Binding-site contacts:
Ligand atom C49 contacts residue ASP244 of chain 1.B at 3.7 Å.
Ligand atom C71 contacts residue THR88 of chain 1.B at 3.8 Å.
Ligand atom O42 contacts residue ASP48 of chain 1.B at 2.5 Å (salt-bridge).
Ligand atom O70 contacts residue GLN89 of chain 1.B at 3.0 Å (h-bond).
Ligand atom C29 contacts residue GLY29 of chain 1.B at 3.4 Å.
Ligand atom O54 contacts residue THR88 of chain 1.B at 3.0 Å (h-bond).
Ligand atom C44 contacts residue ASP244 of chain 1.B at 3.2 Å.
Ligand atom C10 contacts residue GLY246 of chain 1.B at 3.7 Å.
Ligand atom O42 contacts residue ASP244 of chain 1.B at 2.5 Å (salt-bridge).
Ligand atom C36 contacts residue GLN89 of chain 1.B at 3.4 Å.
Ligand atom C66 contacts residue PRO86 of chain 1.B at 3.7 Å (hydrophobic).
Ligand atom C63 contacts residue ILE142 of chain 1.B at 3.8 Å (hydrophobic).
Ligand atom C12 contacts residue GLY246 of chain 1.B at 3.6 Å.
Ligand atom C20 contacts residue TRP131 of chain 1.B at 3.8 Å (hydrophobic).
Ligand atom N55 contacts residue GLY50 of chain 1.B at 2.9 Å (h-bond).
Ligand atom C27 contacts residue GLY27 of chain 1.B at 3.5 Å.
Ligand atom C31 contacts residue GLY246 of chain 1.B at 3.6 Å.
Ligand atom O70 contacts residue THR88 of chain 1.B at 3.4 Å.
Ligand atom C49 contacts residue THR88 of chain 1.B at 3.7 Å.
Ligand atom C40 contacts residue ASP244 of chain 1.B at 3.4 Å.
Ligand atom C60 contacts residue GLY50 of chain 1.B at 3.6 Å.
Ligand atom C47 contacts residue GLY50 of chain 1.B at 3.6 Å.
Ligand atom C29 contacts residue GLN28 of chain 1.B at 3.5 Å.
Ligand atom C40 contacts residue ASP48 of chain 1.B at 3.6 Å.
Ligand atom O54 contacts residue TYR87 of chain 1.B at 3.2 Å.
Ligand atom O70 contacts residue TYR87 of chain 1.B at 3.6 Å.
Ligand atom C36 contacts residue TYR87 of chain 1.B at 3.8 Å (hydrophobic).
Ligand atom C53 contacts residue GLY50 of chain 1.B at 3.7 Å.
Ligand atom O75 contacts residue GLN89 of chain 1.B at 3.6 Å (h-bond).
Ligand atom O42 contacts residue GLY246 of chain 1.B at 3.7 Å.
Ligand atom N8 contacts residue GLY246 of chain 1.B at 2.9 Å (h-bond).
Ligand atom O76 contacts residue THR247 of chain 1.B at 3.5 Å.
Ligand atom C60 contacts residue TYR214 of chain 1.B at 3.8 Å (hydrophobic).
Ligand atom C31 contacts residue LEU46 of chain 1.B at 3.6 Å (hydrophobic).
Ligand atom C29 contacts residue GLY246 of chain 1.B at 3.6 Å.
Ligand atom C15 contacts residue GLY246 of chain 1.B at 3.7 Å.
Ligand atom C27 contacts residue THR248 of chain 1.B at 3.4 Å.
Ligand atom O76 contacts residue THR248 of chain 1.B at 2.9 Å (h-bond).
Ligand atom C5 contacts residue THR247 of chain 1.B at 3.8 Å.
Ligand atom C47 contacts residue ASP244 of chain 1.B at 3.5 Å.

Sequence of chain 1.B:
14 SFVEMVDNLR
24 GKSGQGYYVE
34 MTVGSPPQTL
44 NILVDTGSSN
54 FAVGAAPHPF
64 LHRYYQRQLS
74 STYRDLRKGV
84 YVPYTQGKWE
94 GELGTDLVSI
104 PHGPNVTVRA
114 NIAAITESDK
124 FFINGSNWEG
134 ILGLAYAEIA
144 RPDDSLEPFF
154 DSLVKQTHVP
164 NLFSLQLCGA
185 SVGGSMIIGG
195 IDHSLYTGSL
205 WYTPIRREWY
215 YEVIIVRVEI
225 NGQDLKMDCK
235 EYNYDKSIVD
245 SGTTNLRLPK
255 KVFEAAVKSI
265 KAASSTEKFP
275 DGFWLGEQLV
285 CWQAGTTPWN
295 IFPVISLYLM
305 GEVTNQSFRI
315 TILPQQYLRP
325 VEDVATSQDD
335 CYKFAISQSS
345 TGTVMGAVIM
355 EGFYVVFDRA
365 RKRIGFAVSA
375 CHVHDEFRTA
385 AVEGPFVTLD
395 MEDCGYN

The small molecule below binds the protein below.
Small molecule (SMILES): CCCCNC(=O)[C@H](C)C[C@H](O)[C@@H]1C[C@H](C)CCc2cccc(c2)CS(=O)(=O)C[C@@H](C)C(=O)N1